Binding-site contacts:
Ligand atom CG2 contacts residue TRP167 of chain 1.R at 3.5 Å (hydrophobic).
Ligand atom O contacts residue TYR159 of chain 1.R at 3.5 Å.
Ligand atom O contacts residue TYR7 of chain 1.R at 3.4 Å.
Ligand atom N contacts residue ASP77 of chain 1.R at 2.9 Å (salt-bridge).
Ligand atom CA contacts residue GLU63 of chain 1.R at 3.2 Å.
Ligand atom N contacts residue GLN156 of chain 1.R at 2.9 Å (h-bond).
Ligand atom CA contacts residue ARG95 of chain 1.H at 3.6 Å.
Ligand atom CB contacts residue TYR99 of chain 1.R at 3.3 Å (hydrophobic).
Ligand atom N contacts residue GLU63 of chain 1.R at 3.0 Å (salt-bridge).
Ligand atom N contacts residue ASP94 of chain 1.H at 2.8 Å (salt-bridge).
Ligand atom O contacts residue LYS146 of chain 1.R at 3.5 Å (salt-bridge).
Ligand atom O contacts residue TRP147 of chain 1.R at 3.5 Å (h-bond).
Ligand atom CG contacts residue ASP77 of chain 1.R at 3.5 Å.
Ligand atom N contacts residue ARG114 of chain 1.R at 3.4 Å (salt-bridge).
Ligand atom N contacts residue TYR99 of chain 1.R at 3.0 Å (h-bond).
Ligand atom O contacts residue ARG95 of chain 1.H at 2.9 Å (salt-bridge).
Ligand atom N contacts residue SER98 of chain 1.H at 2.9 Å (h-bond).
Ligand atom CG2 contacts residue ARG163 of chain 1.R at 3.6 Å.
Ligand atom CE contacts residue ASP116 of chain 1.R at 3.2 Å.
Ligand atom N contacts residue TYR7 of chain 1.R at 3.1 Å (h-bond).
Ligand atom CA contacts residue SER98 of chain 1.H at 3.6 Å.
Ligand atom CD contacts residue ASP77 of chain 1.R at 3.6 Å.
Ligand atom NZ contacts residue ASP116 of chain 1.R at 2.7 Å (salt-bridge).
Ligand atom O contacts residue TRP147 of chain 1.R at 3.1 Å (h-bond).
Ligand atom O contacts residue TYR159 of chain 1.R at 2.4 Å (h-bond).
Ligand atom CG1 contacts residue TYR7 of chain 1.R at 3.5 Å (hydrophobic).
Ligand atom CB contacts residue TYR99 of chain 1.R at 3.5 Å (hydrophobic).
Ligand atom N contacts residue TYR171 of chain 1.R at 3.0 Å (h-bond).
Ligand atom CA contacts residue TYR7 of chain 1.R at 3.4 Å (hydrophobic).
Ligand atom O contacts residue GLN156 of chain 1.R at 2.9 Å (h-bond).
Ligand atom O contacts residue TYR84 of chain 1.R at 2.9 Å (h-bond).
Ligand atom CA contacts residue TYR99 of chain 1.R at 3.2 Å (hydrophobic).
Ligand atom O contacts residue THR143 of chain 1.R at 3.1 Å (h-bond).
Ligand atom C contacts residue TYR7 of chain 1.R at 3.4 Å (hydrophobic).
Ligand atom CG2 contacts residue GLN156 of chain 1.R at 3.4 Å.
Ligand atom C contacts residue TYR99 of chain 1.R at 3.6 Å (hydrophobic).
Ligand atom CB contacts residue TYR9 of chain 1.R at 3.4 Å (hydrophobic).
Ligand atom CA contacts residue TYR159 of chain 1.R at 3.5 Å (hydrophobic).
Ligand atom CB contacts residue ASP77 of chain 1.R at 3.5 Å.
Ligand atom O contacts residue ARG114 of chain 1.R at 2.9 Å (salt-bridge).

This small molecule binds to this protein.
Small molecule (SMILES): CC(C)[C@H](N)C(=O)N[C@H](C(=O)NCC(=O)N[C@@H](C)C(=O)N[C@H](C(=O)NCC(=O)N[C@H](C(=O)NCC(=O)N[C@H](C=O)CCCCN)C(C)C)C(C)C)C(C)C

Sequence of chain 1.R:
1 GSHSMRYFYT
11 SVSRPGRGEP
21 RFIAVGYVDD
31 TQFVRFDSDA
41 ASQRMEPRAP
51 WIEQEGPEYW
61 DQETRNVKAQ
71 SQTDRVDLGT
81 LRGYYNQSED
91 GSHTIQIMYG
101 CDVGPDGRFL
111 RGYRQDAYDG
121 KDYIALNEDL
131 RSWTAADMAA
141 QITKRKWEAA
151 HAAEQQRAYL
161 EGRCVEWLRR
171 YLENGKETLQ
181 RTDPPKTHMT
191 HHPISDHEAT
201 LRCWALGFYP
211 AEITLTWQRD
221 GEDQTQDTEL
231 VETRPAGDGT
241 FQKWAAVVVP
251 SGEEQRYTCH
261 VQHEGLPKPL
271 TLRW

Sequence of chain 1.H:
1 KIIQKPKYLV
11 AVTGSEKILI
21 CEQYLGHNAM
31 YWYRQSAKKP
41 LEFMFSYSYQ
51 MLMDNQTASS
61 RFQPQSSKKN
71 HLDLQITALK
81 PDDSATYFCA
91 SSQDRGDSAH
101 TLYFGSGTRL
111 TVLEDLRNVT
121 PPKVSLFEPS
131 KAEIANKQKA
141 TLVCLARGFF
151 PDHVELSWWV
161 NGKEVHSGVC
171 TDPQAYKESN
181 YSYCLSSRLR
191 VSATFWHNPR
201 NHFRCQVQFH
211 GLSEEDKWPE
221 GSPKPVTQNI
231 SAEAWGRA